This small molecule binds to this protein.
Small molecule (SMILES): Cc1ccc(C)c(C(=O)Nc2ccc3cc(-c4ccccc4)nn3c2)n1

Sequence of chain 1.B:
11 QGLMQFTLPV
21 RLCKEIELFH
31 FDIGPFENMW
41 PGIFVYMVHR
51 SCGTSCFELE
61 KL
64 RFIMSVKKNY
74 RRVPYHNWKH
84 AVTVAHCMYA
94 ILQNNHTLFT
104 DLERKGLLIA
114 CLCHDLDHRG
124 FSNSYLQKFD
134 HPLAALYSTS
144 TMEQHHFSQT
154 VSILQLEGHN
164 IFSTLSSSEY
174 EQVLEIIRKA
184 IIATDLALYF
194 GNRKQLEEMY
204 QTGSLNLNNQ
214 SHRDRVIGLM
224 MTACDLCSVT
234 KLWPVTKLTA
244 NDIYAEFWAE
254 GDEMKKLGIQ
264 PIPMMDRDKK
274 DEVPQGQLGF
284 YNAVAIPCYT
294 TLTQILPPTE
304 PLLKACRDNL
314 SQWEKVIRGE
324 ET

Binding-site contacts:
Ligand atom C7 contacts residue GLN280 of chain 1.B at 3.6 Å.
Ligand atom C25 contacts residue PRO266 of chain 1.B at 3.3 Å (hydrophobic).
Ligand atom N17 contacts residue MET267 of chain 1.B at 3.2 Å.
Ligand atom C2 contacts residue PHE283 of chain 1.B at 3.8 Å (hydrophobic).
Ligand atom C20 contacts residue GLY279 of chain 1.B at 3.6 Å.
Ligand atom C23 contacts residue VAL276 of chain 1.B at 3.5 Å (hydrophobic).
Ligand atom C9 contacts residue GLN280 of chain 1.B at 3.7 Å.
Ligand atom C14 contacts residue MET267 of chain 1.B at 3.4 Å (hydrophobic).
Ligand atom C14 contacts residue PHE283 of chain 1.B at 3.7 Å (hydrophobic).
Ligand atom C12 contacts residue MET267 of chain 1.B at 3.5 Å (hydrophobic).
Ligand atom C23 contacts residue LYS272 of chain 1.B at 3.6 Å.
Ligand atom C1 contacts residue LEU229 of chain 1.B at 3.5 Å (hydrophobic).
Ligand atom C24 contacts residue GLU275 of chain 1.B at 2.9 Å.
Ligand atom N18 contacts residue TYR247 of chain 1.B at 2.7 Å (h-bond).
Ligand atom C22 contacts residue VAL276 of chain 1.B at 3.7 Å (hydrophobic).
Ligand atom C19 contacts residue GLY279 of chain 1.B at 3.4 Å.
Ligand atom N11 contacts residue PHE283 of chain 1.B at 3.4 Å.
Ligand atom C8 contacts residue LEU229 of chain 1.B at 3.6 Å (hydrophobic).
Ligand atom O10 contacts residue GLN280 of chain 1.B at 2.7 Å (h-bond).
Ligand atom C6 contacts residue ILE246 of chain 1.B at 3.6 Å (hydrophobic).
Ligand atom C19 contacts residue MET267 of chain 1.B at 3.6 Å (hydrophobic).
Ligand atom C23 contacts residue GLU275 of chain 1.B at 3.2 Å.
Ligand atom C13 contacts residue MET267 of chain 1.B at 3.4 Å (hydrophobic).
Ligand atom C26 contacts residue MET267 of chain 1.B at 3.8 Å (hydrophobic).
Ligand atom N3 contacts residue PHE283 of chain 1.B at 3.6 Å.
Ligand atom C25 contacts residue GLU275 of chain 1.B at 3.6 Å.
Ligand atom C4 contacts residue PHE283 of chain 1.B at 3.7 Å (hydrophobic).
Ligand atom C16 contacts residue GLY279 of chain 1.B at 3.7 Å.
Ligand atom C16 contacts residue MET267 of chain 1.B at 3.5 Å (hydrophobic).
Ligand atom C7 contacts residue ILE246 of chain 1.B at 3.7 Å (hydrophobic).
Ligand atom C21 contacts residue GLY279 of chain 1.B at 3.6 Å.
Ligand atom C15 contacts residue TYR247 of chain 1.B at 3.3 Å (hydrophobic).
Ligand atom C22 contacts residue GLU275 of chain 1.B at 3.6 Å.
Ligand atom N18 contacts residue MET267 of chain 1.B at 3.3 Å.
Ligand atom C20 contacts residue MET267 of chain 1.B at 3.7 Å (hydrophobic).
Ligand atom C13 contacts residue PHE283 of chain 1.B at 3.3 Å (hydrophobic).
Ligand atom C21 contacts residue MET267 of chain 1.B at 3.6 Å (hydrophobic).
Ligand atom C15 contacts residue GLN280 of chain 1.B at 3.8 Å.
Ligand atom N17 contacts residue TYR247 of chain 1.B at 3.3 Å (h-bond).
Ligand atom C15 contacts residue MET267 of chain 1.B at 3.4 Å (hydrophobic).